Binding-site contacts:
Ligand atom C1 contacts residue DNF1 of chain 6.C at 3.1 Å.
Ligand atom O4 contacts residue TRP500 of chain 6.A at 3.3 Å (h-bond).
Ligand atom C1 contacts residue GLU236 of chain 6.A at 3.1 Å.
Ligand atom C6 contacts residue PHE516 of chain 6.A at 3.6 Å (hydrophobic).
Ligand atom O5 contacts residue DNF1 of chain 6.C at 2.8 Å (h-bond).
Ligand atom O5 contacts residue TYR379 of chain 6.A at 3.0 Å (h-bond).
Ligand atom F2 contacts residue GLU452 of chain 6.A at 2.6 Å.
Ligand atom C3 contacts residue TRP508 of chain 6.A at 3.8 Å (hydrophobic).
Ligand atom C2 contacts residue HIS190 of chain 6.A at 3.8 Å.
Ligand atom O6 contacts residue DNF1 of chain 6.C at 3.2 Å (h-bond).
Ligand atom C4 contacts residue DNF1 of chain 6.C at 3.5 Å.
Ligand atom C6 contacts residue GLU507 of chain 6.A at 3.4 Å.
Ligand atom C3 contacts residue TRP500 of chain 6.A at 3.6 Å (hydrophobic).
Ligand atom C4 contacts residue TRP500 of chain 6.A at 3.8 Å (hydrophobic).
Ligand atom C6 contacts residue TYR379 of chain 6.A at 3.5 Å (hydrophobic).
Ligand atom C3 contacts residue GLN88 of chain 6.A at 3.6 Å.
Ligand atom O5 contacts residue GLU452 of chain 6.A at 2.6 Å (salt-bridge).
Ligand atom O4 contacts residue GLN88 of chain 6.A at 2.9 Å (h-bond).
Ligand atom C5 contacts residue TYR379 of chain 6.A at 3.2 Å (hydrophobic).
Ligand atom C3 contacts residue GLU452 of chain 6.A at 3.4 Å.
Ligand atom O6 contacts residue GLU507 of chain 6.A at 2.7 Å (salt-bridge).
Ligand atom C2 contacts residue GLU236 of chain 6.A at 3.5 Å.
Ligand atom C4 contacts residue TRP508 of chain 6.A at 3.7 Å (hydrophobic).
Ligand atom O3 contacts residue TRP508 of chain 6.A at 2.9 Å (h-bond).
Ligand atom C4 contacts residue GLU507 of chain 6.A at 3.5 Å.
Ligand atom F2 contacts residue HIS190 of chain 6.A at 3.0 Å.
Ligand atom C2 contacts residue GLU452 of chain 6.A at 2.8 Å.
Ligand atom O4 contacts residue TRP508 of chain 6.A at 3.6 Å.
Ligand atom O3 contacts residue HIS190 of chain 6.A at 3.0 Å.
Ligand atom C5 contacts residue GLU452 of chain 6.A at 3.2 Å.
Ligand atom F2 contacts residue ASN235 of chain 6.A at 2.8 Å.
Ligand atom C1 contacts residue GLU452 of chain 6.A at 1.8 Å.
Ligand atom O6 contacts residue TRP424 of chain 6.A at 3.6 Å.
Ligand atom O4 contacts residue GLU507 of chain 6.A at 2.5 Å (salt-bridge).
Ligand atom C5 contacts residue TRP500 of chain 6.A at 3.6 Å (hydrophobic).
Ligand atom C2 contacts residue DNF1 of chain 6.C at 3.2 Å.
Ligand atom O5 contacts residue GLU236 of chain 6.A at 3.8 Å.
Ligand atom C1 contacts residue TYR379 of chain 6.A at 3.5 Å (hydrophobic).
Ligand atom O3 contacts residue GLN88 of chain 6.A at 2.6 Å (h-bond).
Ligand atom C5 contacts residue DNF1 of chain 6.C at 3.6 Å.

This protein binds this small molecule.
Small molecule (SMILES): OC[C@H]1O[C@H](O)[C@H](F)[C@@H](O)[C@@H]1O

Sequence of chain 6.A:
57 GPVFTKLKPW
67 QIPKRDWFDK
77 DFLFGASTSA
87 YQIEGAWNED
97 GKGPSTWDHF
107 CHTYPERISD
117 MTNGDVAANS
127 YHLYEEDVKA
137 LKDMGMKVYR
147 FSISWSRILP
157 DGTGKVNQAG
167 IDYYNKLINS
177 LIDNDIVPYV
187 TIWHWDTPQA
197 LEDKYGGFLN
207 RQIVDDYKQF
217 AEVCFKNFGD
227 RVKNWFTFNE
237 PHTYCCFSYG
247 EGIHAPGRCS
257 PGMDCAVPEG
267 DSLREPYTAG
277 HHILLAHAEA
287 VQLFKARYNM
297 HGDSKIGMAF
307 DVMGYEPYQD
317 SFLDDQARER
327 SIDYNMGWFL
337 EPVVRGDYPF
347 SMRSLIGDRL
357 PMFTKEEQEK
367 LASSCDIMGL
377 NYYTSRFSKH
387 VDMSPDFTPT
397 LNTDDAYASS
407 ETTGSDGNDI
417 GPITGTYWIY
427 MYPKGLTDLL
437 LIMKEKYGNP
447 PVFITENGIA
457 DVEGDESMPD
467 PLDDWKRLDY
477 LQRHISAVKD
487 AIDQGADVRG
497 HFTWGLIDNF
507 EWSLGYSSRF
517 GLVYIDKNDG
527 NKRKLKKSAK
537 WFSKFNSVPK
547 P